A small-molecule ligand and the protein it binds are described below.
Small molecule (SMILES): CC(=O)N[C@@H]1[C@@H](O)[C@H](O)[C@@H](CO)O[C@H]1O

Binding-site contacts:
Ligand atom C3 contacts residue ASN156 of chain 7.A at 3.8 Å.
Ligand atom C2 contacts residue ASN156 of chain 7.A at 2.4 Å.
Ligand atom C7 contacts residue ASN156 of chain 7.A at 3.5 Å.
Ligand atom C8 contacts residue ASN166 of chain 7.A at 4.0 Å.
Ligand atom O7 contacts residue ASN156 of chain 7.A at 3.7 Å.
Ligand atom O5 contacts residue ASN156 of chain 7.A at 2.3 Å (h-bond).
Ligand atom C1 contacts residue ASN156 of chain 7.A at 1.4 Å.
Ligand atom N2 contacts residue ASN156 of chain 7.A at 2.9 Å (h-bond).
Ligand atom C5 contacts residue ASN156 of chain 7.A at 3.6 Å.
Ligand atom C4 contacts residue ASN156 of chain 7.A at 4.2 Å.

Sequence of chain 7.A:
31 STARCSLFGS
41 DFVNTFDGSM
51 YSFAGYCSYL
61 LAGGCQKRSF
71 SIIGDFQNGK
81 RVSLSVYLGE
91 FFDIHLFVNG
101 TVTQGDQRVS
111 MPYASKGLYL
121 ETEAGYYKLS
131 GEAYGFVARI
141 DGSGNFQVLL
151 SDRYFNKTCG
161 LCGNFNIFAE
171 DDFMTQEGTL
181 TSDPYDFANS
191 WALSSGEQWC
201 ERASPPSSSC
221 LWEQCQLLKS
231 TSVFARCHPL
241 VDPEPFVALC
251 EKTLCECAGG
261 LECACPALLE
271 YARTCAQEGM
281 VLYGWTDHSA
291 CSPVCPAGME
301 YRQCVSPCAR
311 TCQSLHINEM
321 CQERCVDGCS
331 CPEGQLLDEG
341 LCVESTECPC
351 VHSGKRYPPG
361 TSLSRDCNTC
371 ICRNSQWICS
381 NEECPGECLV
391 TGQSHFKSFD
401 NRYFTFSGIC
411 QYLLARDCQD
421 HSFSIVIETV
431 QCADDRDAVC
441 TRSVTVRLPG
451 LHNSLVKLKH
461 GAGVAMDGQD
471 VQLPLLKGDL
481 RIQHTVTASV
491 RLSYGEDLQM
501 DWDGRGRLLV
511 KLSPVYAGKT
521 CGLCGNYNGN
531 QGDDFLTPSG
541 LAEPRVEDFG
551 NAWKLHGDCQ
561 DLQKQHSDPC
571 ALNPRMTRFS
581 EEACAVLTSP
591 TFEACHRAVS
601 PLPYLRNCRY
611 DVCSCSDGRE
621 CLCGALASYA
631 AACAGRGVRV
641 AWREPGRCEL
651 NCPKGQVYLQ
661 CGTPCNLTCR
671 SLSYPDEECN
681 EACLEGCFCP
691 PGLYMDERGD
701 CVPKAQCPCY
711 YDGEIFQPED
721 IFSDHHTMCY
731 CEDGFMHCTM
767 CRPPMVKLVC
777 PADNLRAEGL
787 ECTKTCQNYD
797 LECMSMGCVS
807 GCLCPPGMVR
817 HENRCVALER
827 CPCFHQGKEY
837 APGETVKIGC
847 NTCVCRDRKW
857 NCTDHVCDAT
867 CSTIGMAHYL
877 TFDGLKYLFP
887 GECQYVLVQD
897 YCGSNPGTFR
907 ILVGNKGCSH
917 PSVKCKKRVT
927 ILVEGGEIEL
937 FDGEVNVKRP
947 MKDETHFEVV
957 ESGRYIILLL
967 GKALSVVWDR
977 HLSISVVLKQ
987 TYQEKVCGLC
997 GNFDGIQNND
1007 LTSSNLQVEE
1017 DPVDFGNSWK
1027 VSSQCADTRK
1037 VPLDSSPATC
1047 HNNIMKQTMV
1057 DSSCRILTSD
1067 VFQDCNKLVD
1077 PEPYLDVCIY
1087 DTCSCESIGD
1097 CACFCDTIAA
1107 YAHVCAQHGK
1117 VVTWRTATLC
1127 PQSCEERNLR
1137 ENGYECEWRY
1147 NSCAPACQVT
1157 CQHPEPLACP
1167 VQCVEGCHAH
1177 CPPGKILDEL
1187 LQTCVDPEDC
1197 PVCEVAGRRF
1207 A